Binding-site contacts:
Ligand atom C5' contacts residue GLY21 of chain 1.A at 4.0 Å.
Ligand atom O2' contacts residue GLU61 of chain 1.A at 3.8 Å.
Ligand atom C6 contacts residue VAL26 of chain 1.A at 4.0 Å (hydrophobic).
Ligand atom C4 contacts residue SER179 of chain 1.A at 3.9 Å.
Ligand atom C2' contacts residue VAL26 of chain 1.A at 4.1 Å (hydrophobic).
Ligand atom C5 contacts residue VAL26 of chain 1.A at 4.1 Å (hydrophobic).
Ligand atom O5' contacts residue SO41 of chain 1.E at 3.9 Å.
Ligand atom C2 contacts residue ALA210 of chain 1.A at 3.6 Å (hydrophobic).
Ligand atom N3 contacts residue GLY208 of chain 1.A at 3.4 Å (h-bond).
Ligand atom O2 contacts residue GLY208 of chain 1.A at 3.4 Å.
Ligand atom C4 contacts residue PRO206 of chain 1.A at 4.1 Å (hydrophobic).
Ligand atom N1 contacts residue VAL26 of chain 1.A at 4.2 Å.
Ligand atom C4 contacts residue GLY178 of chain 1.A at 3.5 Å.
Ligand atom C4 contacts residue VAL26 of chain 1.A at 3.9 Å (hydrophobic).
Ligand atom C5 contacts residue SER179 of chain 1.A at 3.9 Å.
Ligand atom O2 contacts residue ALA210 of chain 1.A at 3.1 Å.
Ligand atom C5 contacts residue GLY178 of chain 1.A at 3.4 Å.
Ligand atom N3 contacts residue ALA209 of chain 1.A at 3.2 Å (h-bond).
Ligand atom O5' contacts residue GLY21 of chain 1.A at 3.3 Å (h-bond).
Ligand atom N4 contacts residue SER179 of chain 1.A at 3.9 Å.
Ligand atom C5' contacts residue SO41 of chain 1.E at 3.2 Å.
Ligand atom C4 contacts residue ALA209 of chain 1.A at 4.1 Å (hydrophobic).
Ligand atom N3 contacts residue ALA207 of chain 1.A at 4.1 Å.
Ligand atom N3 contacts residue PRO206 of chain 1.A at 4.1 Å.
Ligand atom N4 contacts residue VAL26 of chain 1.A at 3.9 Å.
Ligand atom N4 contacts residue PRO206 of chain 1.A at 3.2 Å (h-bond).
Ligand atom O2' contacts residue ALA210 of chain 1.A at 3.1 Å.
Ligand atom C5' contacts residue GLY23 of chain 1.A at 3.9 Å.
Ligand atom C2 contacts residue ALA209 of chain 1.A at 3.9 Å (hydrophobic).
Ligand atom O5' contacts residue GLY23 of chain 1.A at 3.5 Å (h-bond).
Ligand atom N4 contacts residue LEU205 of chain 1.A at 3.8 Å.
Ligand atom N4 contacts residue ALA209 of chain 1.A at 3.7 Å.
Ligand atom N3 contacts residue ALA210 of chain 1.A at 3.6 Å.
Ligand atom O2 contacts residue ALA209 of chain 1.A at 3.6 Å.
Ligand atom N1 contacts residue ALA210 of chain 1.A at 4.2 Å.
Ligand atom C2' contacts residue ALA210 of chain 1.A at 4.0 Å (hydrophobic).
Ligand atom O5' contacts residue VAL22 of chain 1.A at 4.0 Å.
Ligand atom C2 contacts residue GLY208 of chain 1.A at 3.8 Å.
Ligand atom N4 contacts residue GLY178 of chain 1.A at 2.8 Å (h-bond).
Ligand atom N4 contacts residue ALA207 of chain 1.A at 4.1 Å.

Sequence of chain 1.A:
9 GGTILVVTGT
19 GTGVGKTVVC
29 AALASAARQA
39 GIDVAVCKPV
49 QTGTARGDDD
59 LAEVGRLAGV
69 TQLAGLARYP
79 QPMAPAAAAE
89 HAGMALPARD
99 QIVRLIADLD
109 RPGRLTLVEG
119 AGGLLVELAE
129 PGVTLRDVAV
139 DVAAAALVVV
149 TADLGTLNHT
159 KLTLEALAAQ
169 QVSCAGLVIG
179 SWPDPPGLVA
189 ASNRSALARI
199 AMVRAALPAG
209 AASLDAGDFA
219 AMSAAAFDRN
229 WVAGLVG

The small molecule below binds the protein below.
Small molecule (SMILES): Nc1ccn([C@@H]2O[C@H](CO)[C@@H](O)[C@H]2O)c(=O)n1